Sequence of chain 53.C:
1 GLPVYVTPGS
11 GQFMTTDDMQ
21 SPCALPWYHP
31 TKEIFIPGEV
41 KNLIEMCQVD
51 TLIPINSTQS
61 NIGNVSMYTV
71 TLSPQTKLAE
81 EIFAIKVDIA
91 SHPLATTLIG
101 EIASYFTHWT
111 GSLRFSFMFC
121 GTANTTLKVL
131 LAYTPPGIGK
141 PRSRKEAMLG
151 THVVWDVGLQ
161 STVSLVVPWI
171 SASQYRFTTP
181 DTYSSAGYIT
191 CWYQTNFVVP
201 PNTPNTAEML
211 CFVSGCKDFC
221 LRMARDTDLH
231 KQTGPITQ

Sequence of chain 53.A:
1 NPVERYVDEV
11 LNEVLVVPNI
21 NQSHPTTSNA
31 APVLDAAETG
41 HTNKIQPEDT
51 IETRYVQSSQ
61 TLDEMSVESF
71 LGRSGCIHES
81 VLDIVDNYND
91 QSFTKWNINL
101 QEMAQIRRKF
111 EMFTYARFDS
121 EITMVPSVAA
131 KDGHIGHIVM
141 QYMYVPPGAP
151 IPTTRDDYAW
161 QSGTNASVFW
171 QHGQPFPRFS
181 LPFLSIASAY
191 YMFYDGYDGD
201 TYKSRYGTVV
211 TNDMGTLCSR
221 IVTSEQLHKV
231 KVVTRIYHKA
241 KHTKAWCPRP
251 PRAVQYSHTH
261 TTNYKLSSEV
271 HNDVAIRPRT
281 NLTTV

A small-molecule ligand and the protein it binds are described below.
Small molecule (SMILES): Cc1cc(CCCOc2c(C)cc(-c3noc(C(F)(F)F)n3)cc2C)on1

Binding-site contacts:
Ligand atom F1 contacts residue MET124 of chain 53.A at 3.5 Å.
Ligand atom C2A contacts residue PHE179 of chain 53.A at 3.5 Å (hydrophobic).
Ligand atom CM6 contacts residue LEU184 of chain 53.A at 3.4 Å (hydrophobic).
Ligand atom F3 contacts residue TYR144 of chain 53.A at 3.2 Å.
Ligand atom C4 contacts residue TYR190 of chain 53.A at 3.6 Å (hydrophobic).
Ligand atom C1B contacts residue LEU181 of chain 53.A at 3.8 Å (hydrophobic).
Ligand atom C3A contacts residue TYR144 of chain 53.A at 3.7 Å (hydrophobic).
Ligand atom C4B contacts residue LEU181 of chain 53.A at 3.8 Å (hydrophobic).
Ligand atom N1A contacts residue PHE179 of chain 53.A at 3.6 Å.
Ligand atom C5B contacts residue LEU181 of chain 53.A at 3.5 Å (hydrophobic).
Ligand atom N2 contacts residue LEU100 of chain 53.A at 3.8 Å.
Ligand atom CM3 contacts residue TYR190 of chain 53.A at 3.7 Å (hydrophobic).
Ligand atom O1 contacts residue LEU100 of chain 53.A at 3.7 Å.
Ligand atom F1 contacts residue LEU217 of chain 53.A at 3.3 Å.
Ligand atom O1B contacts residue ILE98 of chain 53.A at 3.1 Å.
Ligand atom F3 contacts residue MET143 of chain 53.A at 3.3 Å.
Ligand atom N3A contacts residue LEU217 of chain 53.A at 3.6 Å.
Ligand atom CM6 contacts residue MET214 of chain 53.A at 3.4 Å (hydrophobic).
Ligand atom C6B contacts residue LEU181 of chain 53.A at 3.5 Å (hydrophobic).
Ligand atom O1 contacts residue MET214 of chain 53.A at 3.3 Å.
Ligand atom C1C contacts residue MET214 of chain 53.A at 3.5 Å (hydrophobic).
Ligand atom CM6 contacts residue TYR144 of chain 53.A at 3.6 Å (hydrophobic).
Ligand atom N1A contacts residue TYR144 of chain 53.A at 3.3 Å.
Ligand atom F3 contacts residue ALA166 of chain 53.A at 3.2 Å.
Ligand atom CM3 contacts residue ASN212 of chain 53.A at 3.6 Å.
Ligand atom CM2 contacts residue ILE122 of chain 53.A at 3.5 Å (hydrophobic).
Ligand atom C2A contacts residue TYR144 of chain 53.A at 3.6 Å (hydrophobic).
Ligand atom C3 contacts residue LEU100 of chain 53.A at 3.6 Å (hydrophobic).
Ligand atom F2 contacts residue TYR142 of chain 53.A at 3.6 Å.
Ligand atom F2 contacts residue PHE179 of chain 53.A at 3.6 Å.
Ligand atom C3A contacts residue PHE179 of chain 53.A at 3.4 Å (hydrophobic).
Ligand atom CM4 contacts residue TYR142 of chain 53.A at 3.5 Å (hydrophobic).
Ligand atom C5B contacts residue TYR144 of chain 53.A at 3.7 Å (hydrophobic).
Ligand atom O1A contacts residue TYR144 of chain 53.A at 3.3 Å.
Ligand atom C4 contacts residue LEU100 of chain 53.A at 3.7 Å (hydrophobic).
Ligand atom F3 contacts residue TYR142 of chain 53.A at 2.6 Å.
Ligand atom N3A contacts residue PHE179 of chain 53.A at 3.2 Å.
Ligand atom C1B contacts residue ILE98 of chain 53.A at 3.7 Å (hydrophobic).
Ligand atom F2 contacts residue VAL168 of chain 53.A at 2.9 Å.
Ligand atom F1 contacts residue TYR142 of chain 53.A at 3.3 Å.